A protein and the small-molecule ligand that binds it are described below.
Small molecule (SMILES): C[C@H](CCc1ccc(O)cc1)NCCc1ccc(O)c(O)c1

Sequence of chain 1.E:
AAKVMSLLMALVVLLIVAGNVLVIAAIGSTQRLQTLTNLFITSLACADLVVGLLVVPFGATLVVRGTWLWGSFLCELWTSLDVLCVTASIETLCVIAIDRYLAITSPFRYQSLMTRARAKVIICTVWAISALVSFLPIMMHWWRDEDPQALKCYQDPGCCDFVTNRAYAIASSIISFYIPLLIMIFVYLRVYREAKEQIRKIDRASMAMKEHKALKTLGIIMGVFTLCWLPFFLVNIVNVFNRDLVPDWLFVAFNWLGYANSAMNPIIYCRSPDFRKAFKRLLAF

Binding-site contacts:
Ligand atom N1 contacts residue ASP83 of chain 1.E at 2.6 Å (salt-bridge).
Ligand atom N1 contacts residue ASN263 of chain 1.E at 3.1 Å (h-bond).
Ligand atom C1 contacts residue ASN263 of chain 1.E at 3.4 Å.
Ligand atom O1 contacts residue SER173 of chain 1.E at 2.8 Å (h-bond).
Ligand atom C8 contacts residue ASN263 of chain 1.E at 3.5 Å.
Ligand atom C10 contacts residue THR80 of chain 1.E at 3.7 Å.
Ligand atom C8 contacts residue ASP83 of chain 1.E at 3.5 Å.
Ligand atom C1 contacts residue PHE240 of chain 1.E at 3.6 Å (hydrophobic).
Ligand atom C6 contacts residue ASN244 of chain 1.E at 3.9 Å.
Ligand atom O3 contacts residue GLY60 of chain 1.E at 2.9 Å (h-bond).
Ligand atom C1 contacts residue ASP83 of chain 1.E at 3.7 Å.
Ligand atom C16 contacts residue GLY60 of chain 1.E at 3.8 Å.
Ligand atom C17 contacts residue TRP264 of chain 1.E at 3.5 Å (hydrophobic).
Ligand atom C11 contacts residue TRP79 of chain 1.E at 3.5 Å (hydrophobic).
Ligand atom C5 contacts residue PHE241 of chain 1.E at 3.8 Å (hydrophobic).
Ligand atom C6 contacts residue SER173 of chain 1.E at 3.8 Å.
Ligand atom C5 contacts residue SER173 of chain 1.E at 3.9 Å.
Ligand atom C4 contacts residue VAL84 of chain 1.E at 3.7 Å (hydrophobic).
Ligand atom C7 contacts residue PHE240 of chain 1.E at 3.7 Å (hydrophobic).
Ligand atom C16 contacts residue TRP264 of chain 1.E at 3.7 Å (hydrophobic).
Ligand atom C3 contacts residue VAL84 of chain 1.E at 3.7 Å (hydrophobic).
Ligand atom O3 contacts residue VAL260 of chain 1.E at 3.9 Å.
Ligand atom O3 contacts residue TRP264 of chain 1.E at 3.4 Å (h-bond).
Ligand atom C9 contacts residue ASP83 of chain 1.E at 3.2 Å.
Ligand atom C18 contacts residue TYR267 of chain 1.E at 3.6 Å (hydrophobic).
Ligand atom N1 contacts residue TYR267 of chain 1.E at 3.8 Å.
Ligand atom C13 contacts residue TRP79 of chain 1.E at 3.9 Å (hydrophobic).
Ligand atom C11 contacts residue ASP83 of chain 1.E at 3.5 Å.
Ligand atom C15 contacts residue LEU63 of chain 1.E at 3.8 Å (hydrophobic).
Ligand atom C10 contacts residue ASP83 of chain 1.E at 3.3 Å.
Ligand atom O2 contacts residue SER173 of chain 1.E at 3.1 Å (h-bond).
Ligand atom C16 contacts residue VAL260 of chain 1.E at 3.7 Å (hydrophobic).
Ligand atom C5 contacts residue SER177 of chain 1.E at 3.9 Å.
Ligand atom O2 contacts residue SER177 of chain 1.E at 2.9 Å (h-bond).
Ligand atom C15 contacts residue VAL260 of chain 1.E at 3.7 Å (hydrophobic).
Ligand atom C7 contacts residue PHE163 of chain 1.E at 3.8 Å (hydrophobic).
Ligand atom C12 contacts residue ASN263 of chain 1.E at 3.5 Å.
Ligand atom O1 contacts residue ASN244 of chain 1.E at 2.9 Å (h-bond).
Ligand atom O1 contacts residue PHE163 of chain 1.E at 3.8 Å.
Ligand atom O3 contacts residue VAL64 of chain 1.E at 3.1 Å.